The small molecule below binds the protein below.
Small molecule (SMILES): CO[C@H]1/C(F)=C/C[C@H](C)[C@@H](C)S(=O)(=O)NC(=O)c2ccc3c(c2)N(C[C@@H]2CCO[C@H]21)C[C@@]1(CCCc2cc(Cl)ccc21)CO3

Binding-site contacts:
Ligand atom O45 contacts residue MET428 of chain 1.A at 3.8 Å.
Ligand atom C32 contacts residue PHE467 of chain 1.A at 3.7 Å (hydrophobic).
Ligand atom C33 contacts residue PHE467 of chain 1.A at 3.7 Å (hydrophobic).
Ligand atom C9 contacts residue THR463 of chain 1.A at 3.8 Å.
Ligand atom C35 contacts residue LEU464 of chain 1.A at 3.4 Å (hydrophobic).
Ligand atom C21 contacts residue THR463 of chain 1.A at 3.4 Å.
Ligand atom C23 contacts residue PHE451 of chain 1.A at 3.8 Å (hydrophobic).
Ligand atom O20 contacts residue ARG460 of chain 1.A at 3.8 Å.
Ligand atom C36 contacts residue LEU464 of chain 1.A at 3.6 Å (hydrophobic).
Ligand atom C35 contacts residue PHE467 of chain 1.A at 3.7 Å (hydrophobic).
Ligand atom O17 contacts residue ARG460 of chain 1.A at 3.8 Å.
Ligand atom C44 contacts residue MET428 of chain 1.A at 3.7 Å (hydrophobic).
Ligand atom N18 contacts residue ARG460 of chain 1.A at 3.7 Å.
Ligand atom C22 contacts residue THR463 of chain 1.A at 3.7 Å.
Ligand atom O45 contacts residue ALA424 of chain 1.A at 3.8 Å.
Ligand atom C11 contacts residue HIS421 of chain 1.A at 3.8 Å.
Ligand atom C23 contacts residue LEU464 of chain 1.A at 3.8 Å (hydrophobic).
Ligand atom O25 contacts residue LEU464 of chain 1.A at 3.6 Å.
Ligand atom C23 contacts residue ARG460 of chain 1.A at 3.6 Å.
Ligand atom C31 contacts residue PHE467 of chain 1.A at 3.7 Å (hydrophobic).
Ligand atom CL34 contacts residue LEU487 of chain 1.A at 3.5 Å.
Ligand atom C22 contacts residue ARG460 of chain 1.A at 3.5 Å.
Ligand atom S15 contacts residue THR463 of chain 1.A at 3.8 Å.
Ligand atom O16 contacts residue ARG460 of chain 1.A at 3.4 Å.
Ligand atom C44 contacts residue PHE425 of chain 1.A at 3.7 Å (hydrophobic).
Ligand atom CL34 contacts residue ILE491 of chain 1.A at 3.8 Å.
Ligand atom C37 contacts residue PHE467 of chain 1.A at 3.7 Å (hydrophobic).
Ligand atom N18 contacts residue THR463 of chain 1.A at 3.2 Å (h-bond).
Ligand atom O17 contacts residue THR463 of chain 1.A at 3.2 Å (h-bond).
Ligand atom C19 contacts residue THR463 of chain 1.A at 3.9 Å.
Ligand atom C36 contacts residue PHE467 of chain 1.A at 3.7 Å (hydrophobic).
Ligand atom C48 contacts residue VAL450 of chain 1.A at 3.8 Å (hydrophobic).
Ligand atom F6 contacts residue ALA424 of chain 1.A at 3.2 Å.
Ligand atom C30 contacts residue LEU432 of chain 1.A at 3.8 Å (hydrophobic).
Ligand atom C8 contacts residue HIS421 of chain 1.A at 3.8 Å.
Ligand atom C11 contacts residue THR463 of chain 1.A at 3.3 Å.
Ligand atom C49 contacts residue THR463 of chain 1.A at 3.4 Å.
Ligand atom C43 contacts residue PHE467 of chain 1.A at 3.8 Å (hydrophobic).
Ligand atom C28 contacts residue VAL450 of chain 1.A at 3.8 Å (hydrophobic).
Ligand atom C44 contacts residue ALA424 of chain 1.A at 3.7 Å (hydrophobic).

Sequence of chain 1.A:
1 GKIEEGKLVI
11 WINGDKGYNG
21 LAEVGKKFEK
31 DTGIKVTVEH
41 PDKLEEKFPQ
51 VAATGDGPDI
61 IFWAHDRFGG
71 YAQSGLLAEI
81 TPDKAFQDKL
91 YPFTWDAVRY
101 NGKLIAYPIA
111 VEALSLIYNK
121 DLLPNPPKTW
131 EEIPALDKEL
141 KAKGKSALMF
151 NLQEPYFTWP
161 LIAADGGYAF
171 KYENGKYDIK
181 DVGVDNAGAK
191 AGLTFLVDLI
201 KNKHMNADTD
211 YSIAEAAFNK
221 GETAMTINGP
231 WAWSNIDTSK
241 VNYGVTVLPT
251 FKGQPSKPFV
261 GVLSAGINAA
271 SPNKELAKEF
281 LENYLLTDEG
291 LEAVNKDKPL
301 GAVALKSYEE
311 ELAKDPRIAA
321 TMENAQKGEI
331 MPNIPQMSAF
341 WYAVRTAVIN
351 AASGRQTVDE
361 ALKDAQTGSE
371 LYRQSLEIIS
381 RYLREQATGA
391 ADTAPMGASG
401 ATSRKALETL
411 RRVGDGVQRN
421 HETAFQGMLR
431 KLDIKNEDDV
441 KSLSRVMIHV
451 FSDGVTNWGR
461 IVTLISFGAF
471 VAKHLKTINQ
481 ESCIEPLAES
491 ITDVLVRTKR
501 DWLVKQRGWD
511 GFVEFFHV